Binding-site contacts:
Ligand atom O1 contacts residue LEU64 of chain 1.G at 3.7 Å.
Ligand atom C19 contacts residue ALA67 of chain 1.G at 3.7 Å (hydrophobic).
Ligand atom C15 contacts residue PHE118 of chain 1.G at 3.9 Å (hydrophobic).
Ligand atom C12 contacts residue LEU64 of chain 1.G at 3.9 Å (hydrophobic).
Ligand atom O4 contacts residue ARG107 of chain 1.G at 3.4 Å (salt-bridge).
Ligand atom O4 contacts residue CYS25 of chain 1.G at 2.3 Å (h-bond).
Ligand atom C11 contacts residue GLN26 of chain 1.G at 4.1 Å.
Ligand atom C17 contacts residue VAL101 of chain 1.G at 3.7 Å (hydrophobic).
Ligand atom C25 contacts residue CYS25 of chain 1.G at 3.8 Å (hydrophobic).
Ligand atom C24 contacts residue PHE128 of chain 1.G at 3.5 Å (hydrophobic).
Ligand atom O2 contacts residue PHE118 of chain 1.G at 3.7 Å.
Ligand atom C7 contacts residue MET105 of chain 1.G at 4.0 Å (hydrophobic).
Ligand atom C25 contacts residue LEU27 of chain 1.G at 3.9 Å (hydrophobic).
Ligand atom C20 contacts residue HIS63 of chain 1.G at 3.7 Å.
Ligand atom C30 contacts residue ILE137 of chain 1.G at 3.6 Å (hydrophobic).
Ligand atom O2 contacts residue PHE117 of chain 1.G at 2.6 Å (h-bond).
Ligand atom C24 contacts residue PHE118 of chain 1.G at 3.7 Å (hydrophobic).
Ligand atom C22 contacts residue CYS25 of chain 1.G at 3.6 Å (hydrophobic).
Ligand atom C31 contacts residue ILE137 of chain 1.G at 3.8 Å (hydrophobic).
Ligand atom C27 contacts residue ARG107 of chain 1.G at 4.0 Å.
Ligand atom C27 contacts residue ARG104 of chain 1.G at 3.7 Å.
Ligand atom C22 contacts residue ARG104 of chain 1.G at 4.0 Å.
Ligand atom C31 contacts residue ILE140 of chain 1.G at 3.8 Å (hydrophobic).
Ligand atom C21 contacts residue LEU27 of chain 1.G at 4.0 Å (hydrophobic).
Ligand atom C29 contacts residue ILE140 of chain 1.G at 3.7 Å (hydrophobic).
Ligand atom C14 contacts residue PHE117 of chain 1.G at 3.7 Å (hydrophobic).
Ligand atom O3 contacts residue MET105 of chain 1.G at 4.0 Å.
Ligand atom C27 contacts residue CYS25 of chain 1.G at 3.4 Å (hydrophobic).
Ligand atom C22 contacts residue GLN26 of chain 1.G at 3.3 Å.
Ligand atom C16 contacts residue GLN26 of chain 1.G at 3.6 Å.
Ligand atom C28 contacts residue CYS60 of chain 1.G at 3.7 Å (hydrophobic).
Ligand atom C23 contacts residue GLN26 of chain 1.G at 3.4 Å.
Ligand atom C26 contacts residue CYS60 of chain 1.G at 3.9 Å (hydrophobic).
Ligand atom C10 contacts residue MET105 of chain 1.G at 3.8 Å (hydrophobic).
Ligand atom C21 contacts residue ALA108 of chain 1.G at 3.8 Å (hydrophobic).
Ligand atom C13 contacts residue PHE117 of chain 1.G at 3.5 Å (hydrophobic).
Ligand atom C17 contacts residue ALA67 of chain 1.G at 3.8 Å (hydrophobic).
Ligand atom C14 contacts residue ALA108 of chain 1.G at 4.1 Å (hydrophobic).
Ligand atom C19 contacts residue GLN26 of chain 1.G at 3.4 Å.
Ligand atom C28 contacts residue LEU64 of chain 1.G at 4.0 Å (hydrophobic).

The protein below binds the small molecule below.
Small molecule (SMILES): C[C@@H]1CC[C@@]2(OC1)O[C@H]1C[C@H]3[C@@H]4CC[C@H]5C[C@@H](O)CC[C@]5(C)[C@H]4C[C@@H](O)[C@]3(C)[C@H]1[C@@H]2C

Sequence of chain 1.G:
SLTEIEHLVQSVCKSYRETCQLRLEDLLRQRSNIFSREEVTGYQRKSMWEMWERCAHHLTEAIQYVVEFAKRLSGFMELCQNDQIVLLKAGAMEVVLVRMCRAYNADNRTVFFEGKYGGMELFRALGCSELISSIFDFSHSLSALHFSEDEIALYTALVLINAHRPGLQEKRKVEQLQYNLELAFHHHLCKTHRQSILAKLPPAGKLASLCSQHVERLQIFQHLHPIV